Binding-site contacts:
Ligand atom C7 contacts residue LEU85 of chain 3.C at 4.4 Å (hydrophobic).
Ligand atom C1 contacts residue ASN284 of chain 3.C at 1.5 Å.
Ligand atom C5 contacts residue TYR82 of chain 3.C at 4.3 Å (hydrophobic).
Ligand atom C4 contacts residue ASN284 of chain 3.C at 4.3 Å.
Ligand atom C1 contacts residue PRO83 of chain 3.C at 3.7 Å (hydrophobic).
Ligand atom O3 contacts residue ARG84 of chain 3.C at 4.5 Å.
Ligand atom C3 contacts residue PRO83 of chain 3.C at 3.8 Å (hydrophobic).
Ligand atom C8 contacts residue LEU85 of chain 3.C at 3.9 Å (hydrophobic).
Ligand atom C8 contacts residue ARG356 of chain 3.C at 3.9 Å.
Ligand atom O7 contacts residue ASN284 of chain 3.C at 3.5 Å (h-bond).
Ligand atom O3 contacts residue PRO83 of chain 3.C at 4.5 Å.
Ligand atom O6 contacts residue TYR82 of chain 3.C at 4.1 Å.
Ligand atom O5 contacts residue ASN284 of chain 3.C at 2.4 Å (h-bond).
Ligand atom C8 contacts residue ARG84 of chain 3.C at 3.7 Å.
Ligand atom C8 contacts residue PRO83 of chain 3.C at 3.6 Å (hydrophobic).
Ligand atom C3 contacts residue ASN284 of chain 3.C at 3.9 Å.
Ligand atom C2 contacts residue PRO83 of chain 3.C at 3.6 Å (hydrophobic).
Ligand atom C8 contacts residue TYR82 of chain 3.C at 3.7 Å (hydrophobic).
Ligand atom C7 contacts residue ASN284 of chain 3.C at 3.4 Å.
Ligand atom C7 contacts residue ARG84 of chain 3.C at 4.4 Å.
Ligand atom C1 contacts residue TYR82 of chain 3.C at 4.5 Å (hydrophobic).
Ligand atom N2 contacts residue ARG84 of chain 3.C at 3.9 Å.
Ligand atom O7 contacts residue TYR82 of chain 3.C at 4.5 Å.
Ligand atom C8 contacts residue ASN284 of chain 3.C at 4.4 Å.
Ligand atom C7 contacts residue PRO83 of chain 3.C at 3.6 Å (hydrophobic).
Ligand atom C5 contacts residue ASN284 of chain 3.C at 3.8 Å.
Ligand atom C2 contacts residue ASN284 of chain 3.C at 2.5 Å.
Ligand atom N2 contacts residue PRO83 of chain 3.C at 2.8 Å (h-bond).
Ligand atom N2 contacts residue ASN284 of chain 3.C at 3.0 Å (h-bond).

The small molecule below binds the protein below.
Small molecule (SMILES): CC(=O)N[C@H]1[C@H](O[C@H]2[C@H](O)[C@@H](NC(C)=O)CO[C@@H]2CO)O[C@H](CO)[C@@H](O)[C@@H]1O

Sequence of chain 3.C:
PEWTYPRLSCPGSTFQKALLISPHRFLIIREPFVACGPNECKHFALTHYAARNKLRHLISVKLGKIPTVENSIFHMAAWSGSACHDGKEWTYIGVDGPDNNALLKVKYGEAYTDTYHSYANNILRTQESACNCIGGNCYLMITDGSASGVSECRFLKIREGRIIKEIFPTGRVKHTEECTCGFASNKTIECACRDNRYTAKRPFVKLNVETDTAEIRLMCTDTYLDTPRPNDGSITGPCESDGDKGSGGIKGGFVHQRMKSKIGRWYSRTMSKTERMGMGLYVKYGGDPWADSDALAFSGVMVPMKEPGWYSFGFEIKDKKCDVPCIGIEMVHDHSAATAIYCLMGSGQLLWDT